This protein binds this small molecule.
Small molecule (SMILES): CC(=O)N[C@H]1[C@H](O[C@@H]2[C@H](O[C@]3(C(=O)O)C[C@H](O)[C@@H](NC(C)=O)[C@H]([C@H](O)[C@H](O)CO)O3)[C@@H](O)[C@H](O)O[C@@H]2CO)O[C@H](CO)[C@H](O)[C@@H]1O[C@@H]1O[C@H](CO)[C@H](O)[C@H](O)[C@H]1O

Binding-site contacts:
Ligand atom C9 contacts residue GLN253 of chain 1.B at 3.7 Å.
Ligand atom O7 contacts residue LEU37 of chain 1.B at 3.6 Å.
Ligand atom O6 contacts residue SER43 of chain 1.B at 3.3 Å (h-bond).
Ligand atom C11 contacts residue LEU37 of chain 1.B at 3.9 Å (hydrophobic).
Ligand atom O10 contacts residue LEU37 of chain 1.B at 3.4 Å.
Ligand atom C7 contacts residue GLN253 of chain 1.B at 3.6 Å.
Ligand atom C6 contacts residue SER45 of chain 1.B at 3.9 Å.
Ligand atom O6 contacts residue LYS42 of chain 1.B at 3.4 Å.
Ligand atom C6 contacts residue ASN247 of chain 1.B at 3.8 Å.
Ligand atom O6 contacts residue ILE44 of chain 1.B at 3.9 Å.
Ligand atom C4 contacts residue SER43 of chain 1.B at 3.9 Å.
Ligand atom N5 contacts residue ASN247 of chain 1.B at 3.0 Å (h-bond).
Ligand atom O3 contacts residue ASN113 of chain 1.A at 2.9 Å (h-bond).
Ligand atom C1 contacts residue SER251 of chain 1.B at 3.5 Å.
Ligand atom C6 contacts residue SER43 of chain 1.B at 3.7 Å.
Ligand atom C10 contacts residue GLN253 of chain 1.B at 3.5 Å.
Ligand atom C6 contacts residue ILE44 of chain 1.B at 3.1 Å (hydrophobic).
Ligand atom O1B contacts residue SER251 of chain 1.B at 3.5 Å (h-bond).
Ligand atom O8 contacts residue SER43 of chain 1.B at 3.1 Å (h-bond).
Ligand atom C9 contacts residue SER43 of chain 1.B at 3.7 Å.
Ligand atom O1A contacts residue SER249 of chain 1.B at 3.7 Å.
Ligand atom C4 contacts residue ASN247 of chain 1.B at 3.8 Å.
Ligand atom O1B contacts residue ASN247 of chain 1.B at 3.9 Å.
Ligand atom O1B contacts residue SER249 of chain 1.B at 2.6 Å (h-bond).
Ligand atom O9 contacts residue SER43 of chain 1.B at 2.9 Å (h-bond).
Ligand atom C4 contacts residue ASN113 of chain 1.A at 3.7 Å.
Ligand atom C1 contacts residue SER249 of chain 1.B at 3.6 Å.
Ligand atom C11 contacts residue ASN247 of chain 1.B at 3.5 Å.
Ligand atom O4 contacts residue ASN106 of chain 1.B at 3.2 Å (h-bond).
Ligand atom C11 contacts residue GLN253 of chain 1.B at 3.3 Å.
Ligand atom C6 contacts residue LYS42 of chain 1.B at 3.6 Å.
Ligand atom N5 contacts residue GLN253 of chain 1.B at 3.5 Å (h-bond).
Ligand atom O6 contacts residue SER45 of chain 1.B at 3.6 Å.
Ligand atom C5 contacts residue SER43 of chain 1.B at 3.8 Å.
Ligand atom C3 contacts residue ASN113 of chain 1.A at 3.3 Å.
Ligand atom C10 contacts residue ASN247 of chain 1.B at 3.8 Å.
Ligand atom C11 contacts residue PHE50 of chain 1.C at 3.6 Å (hydrophobic).
Ligand atom O9 contacts residue LYS42 of chain 1.B at 3.4 Å.
Ligand atom O1A contacts residue SER251 of chain 1.B at 2.8 Å (h-bond).
Ligand atom C5 contacts residue ASN247 of chain 1.B at 3.9 Å.

Sequence of chain 1.B:
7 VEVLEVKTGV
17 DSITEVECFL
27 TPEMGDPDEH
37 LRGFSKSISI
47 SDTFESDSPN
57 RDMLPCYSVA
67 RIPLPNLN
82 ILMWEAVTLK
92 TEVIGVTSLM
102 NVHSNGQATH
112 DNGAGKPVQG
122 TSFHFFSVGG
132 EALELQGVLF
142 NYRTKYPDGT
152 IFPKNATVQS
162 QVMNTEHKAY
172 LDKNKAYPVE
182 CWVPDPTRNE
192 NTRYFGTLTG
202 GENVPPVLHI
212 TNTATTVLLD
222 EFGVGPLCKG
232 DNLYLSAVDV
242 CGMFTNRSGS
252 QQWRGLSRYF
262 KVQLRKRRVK

Sequence of chain 1.A:
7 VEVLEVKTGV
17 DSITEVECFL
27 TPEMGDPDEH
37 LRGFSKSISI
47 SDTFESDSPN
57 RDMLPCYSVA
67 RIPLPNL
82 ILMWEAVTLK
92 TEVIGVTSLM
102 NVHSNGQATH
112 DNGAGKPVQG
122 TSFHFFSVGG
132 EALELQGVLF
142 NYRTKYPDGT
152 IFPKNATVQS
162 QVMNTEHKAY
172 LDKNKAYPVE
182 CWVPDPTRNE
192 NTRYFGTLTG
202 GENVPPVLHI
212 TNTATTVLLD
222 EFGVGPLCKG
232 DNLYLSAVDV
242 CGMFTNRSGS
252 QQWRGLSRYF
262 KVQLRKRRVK

Sequence of chain 1.C:
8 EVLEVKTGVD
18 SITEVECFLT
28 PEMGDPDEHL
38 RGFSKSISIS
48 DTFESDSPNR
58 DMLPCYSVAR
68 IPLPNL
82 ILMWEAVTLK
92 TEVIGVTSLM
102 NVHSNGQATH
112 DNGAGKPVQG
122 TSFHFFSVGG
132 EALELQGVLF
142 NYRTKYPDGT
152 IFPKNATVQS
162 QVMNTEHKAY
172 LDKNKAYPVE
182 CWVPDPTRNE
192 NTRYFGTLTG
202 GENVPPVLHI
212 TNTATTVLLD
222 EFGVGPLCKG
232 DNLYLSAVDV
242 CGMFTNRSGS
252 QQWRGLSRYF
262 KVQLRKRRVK